Binding-site contacts:
Ligand atom O35 contacts residue GLY164 of chain 1.A at 3.2 Å (h-bond).
Ligand atom C63 contacts residue CYS147 of chain 1.A at 1.8 Å (hydrophobic).
Ligand atom C61 contacts residue GLY164 of chain 1.A at 3.6 Å.
Ligand atom N49 contacts residue VAL162 of chain 1.A at 3.1 Å (h-bond).
Ligand atom O35 contacts residue GLY163 of chain 1.A at 3.3 Å.
Ligand atom O88 contacts residue ALA144 of chain 1.A at 3.4 Å.
Ligand atom C11 contacts residue HIS40 of chain 1.A at 3.6 Å.
Ligand atom C57 contacts residue CYS147 of chain 1.A at 2.7 Å (hydrophobic).
Ligand atom O66 contacts residue GLY163 of chain 1.A at 3.3 Å.
Ligand atom C18 contacts residue ASN165 of chain 1.A at 3.5 Å.
Ligand atom C82 contacts residue CYS147 of chain 1.A at 2.8 Å (hydrophobic).
Ligand atom C37 contacts residue VAL162 of chain 1.A at 3.4 Å (hydrophobic).
Ligand atom C45 contacts residue GLY164 of chain 1.A at 3.4 Å.
Ligand atom N49 contacts residue CYS147 of chain 1.A at 3.0 Å (h-bond).
Ligand atom C65 contacts residue THR142 of chain 1.A at 3.7 Å.
Ligand atom O88 contacts residue GLY145 of chain 1.A at 3.4 Å (h-bond).
Ligand atom O66 contacts residue HIS161 of chain 1.A at 2.8 Å (h-bond).
Ligand atom C65 contacts residue GLY163 of chain 1.A at 3.6 Å.
Ligand atom O19 contacts residue ASN126 of chain 1.A at 3.5 Å (h-bond).
Ligand atom C11 contacts residue GLU71 of chain 1.A at 3.7 Å.
Ligand atom C59 contacts residue CYS147 of chain 1.A at 3.1 Å (hydrophobic).
Ligand atom N69 contacts residue ARG143 of chain 1.A at 3.7 Å.
Ligand atom C51 contacts residue HIS40 of chain 1.A at 3.7 Å.
Ligand atom N21 contacts residue GLY164 of chain 1.A at 2.9 Å (h-bond).
Ligand atom C55 contacts residue VAL162 of chain 1.A at 3.1 Å (hydrophobic).
Ligand atom O66 contacts residue THR142 of chain 1.A at 2.8 Å (h-bond).
Ligand atom O15 contacts residue GLY164 of chain 1.A at 3.7 Å.
Ligand atom C13 contacts residue ASN126 of chain 1.A at 3.3 Å.
Ligand atom C39 contacts residue VAL162 of chain 1.A at 3.7 Å (hydrophobic).
Ligand atom C9 contacts residue PHE25 of chain 1.A at 3.4 Å (hydrophobic).
Ligand atom C9 contacts residue HIS40 of chain 1.A at 3.5 Å.
Ligand atom C65 contacts residue GLY164 of chain 1.A at 3.4 Å.
Ligand atom N69 contacts residue THR142 of chain 1.A at 3.1 Å (h-bond).
Ligand atom C11 contacts residue PRO38 of chain 1.A at 3.7 Å (hydrophobic).
Ligand atom O19 contacts residue GLY128 of chain 1.A at 3.0 Å (h-bond).
Ligand atom O66 contacts residue ARG143 of chain 1.A at 3.7 Å.
Ligand atom C53 contacts residue HIS40 of chain 1.A at 3.6 Å.
Ligand atom C55 contacts residue HIS40 of chain 1.A at 3.7 Å.
Ligand atom C7 contacts residue HIS40 of chain 1.A at 3.5 Å.
Ligand atom O66 contacts residue GLY164 of chain 1.A at 3.3 Å (h-bond).

This small molecule binds to this protein.
Small molecule (SMILES): CCOC(=O)CC[C@H](C[C@@H]1CCNC1=O)NC(=O)[C@H](Cc1ccccc1)NC(=O)[C@@H](NC(=O)OCC1c2ccccc2-c2ccccc21)[C@@H](C)OC(C)(C)C

Sequence of chain 1.A:
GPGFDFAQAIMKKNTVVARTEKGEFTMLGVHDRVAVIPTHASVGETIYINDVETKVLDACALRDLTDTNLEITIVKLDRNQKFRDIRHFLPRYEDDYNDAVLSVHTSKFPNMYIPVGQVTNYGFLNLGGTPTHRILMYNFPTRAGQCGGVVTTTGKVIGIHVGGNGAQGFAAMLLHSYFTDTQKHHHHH